The small molecule below binds the protein below.
Small molecule (SMILES): O=C(Nc1ccccn1)Nc1cccc2c1[C@H]1CCCN1C2=O

Binding-site contacts:
Ligand atom C23 contacts residue ASP86 of chain 1.A at 3.6 Å.
Ligand atom N10 contacts residue ILE10 of chain 1.A at 4.0 Å.
Ligand atom C18 contacts residue ILE10 of chain 1.A at 4.0 Å (hydrophobic).
Ligand atom C6 contacts residue GLN131 of chain 1.A at 3.8 Å.
Ligand atom C3 contacts residue VAL18 of chain 1.A at 3.9 Å (hydrophobic).
Ligand atom O17 contacts residue PHE82 of chain 1.A at 3.5 Å.
Ligand atom C15 contacts residue LEU83 of chain 1.A at 3.3 Å (hydrophobic).
Ligand atom C7 contacts residue VAL18 of chain 1.A at 3.5 Å (hydrophobic).
Ligand atom C18 contacts residue LEU83 of chain 1.A at 3.3 Å (hydrophobic).
Ligand atom C11 contacts residue ASP145 of chain 1.A at 4.0 Å.
Ligand atom C14 contacts residue PHE80 of chain 1.A at 3.6 Å (hydrophobic).
Ligand atom O13 contacts residue LYS33 of chain 1.A at 3.4 Å (salt-bridge).
Ligand atom O13 contacts residue VAL18 of chain 1.A at 3.6 Å.
Ligand atom C9 contacts residue ALA31 of chain 1.A at 3.7 Å (hydrophobic).
Ligand atom C11 contacts residue VAL18 of chain 1.A at 4.0 Å (hydrophobic).
Ligand atom O17 contacts residue LEU83 of chain 1.A at 2.8 Å (h-bond).
Ligand atom N16 contacts residue LEU134 of chain 1.A at 4.0 Å.
Ligand atom C18 contacts residue LEU134 of chain 1.A at 3.9 Å (hydrophobic).
Ligand atom N16 contacts residue ILE10 of chain 1.A at 4.0 Å.
Ligand atom N16 contacts residue PHE82 of chain 1.A at 4.0 Å.
Ligand atom C9 contacts residue LEU134 of chain 1.A at 3.6 Å (hydrophobic).
Ligand atom C19 contacts residue HIS84 of chain 1.A at 3.6 Å.
Ligand atom O17 contacts residue GLU81 of chain 1.A at 3.8 Å.
Ligand atom N10 contacts residue LEU134 of chain 1.A at 3.5 Å.
Ligand atom C15 contacts residue LEU134 of chain 1.A at 3.5 Å (hydrophobic).
Ligand atom N20 contacts residue LEU134 of chain 1.A at 3.4 Å.
Ligand atom C4 contacts residue LEU134 of chain 1.A at 3.6 Å (hydrophobic).
Ligand atom C1 contacts residue VAL18 of chain 1.A at 4.0 Å (hydrophobic).
Ligand atom C14 contacts residue VAL64 of chain 1.A at 3.9 Å (hydrophobic).
Ligand atom O13 contacts residue ASP145 of chain 1.A at 3.6 Å (salt-bridge).
Ligand atom C19 contacts residue LEU83 of chain 1.A at 3.4 Å (hydrophobic).
Ligand atom C21 contacts residue HIS84 of chain 1.A at 3.9 Å.
Ligand atom N5 contacts residue VAL18 of chain 1.A at 3.4 Å.
Ligand atom C8 contacts residue PHE80 of chain 1.A at 3.7 Å (hydrophobic).
Ligand atom C22 contacts residue ASP86 of chain 1.A at 4.0 Å.
Ligand atom O17 contacts residue LEU134 of chain 1.A at 3.4 Å.
Ligand atom N16 contacts residue LEU83 of chain 1.A at 2.5 Å (h-bond).
Ligand atom C22 contacts residue LEU134 of chain 1.A at 4.0 Å (hydrophobic).
Ligand atom C12 contacts residue GLN131 of chain 1.A at 3.6 Å.
Ligand atom C9 contacts residue GLU81 of chain 1.A at 4.0 Å.

Sequence of chain 1.A:
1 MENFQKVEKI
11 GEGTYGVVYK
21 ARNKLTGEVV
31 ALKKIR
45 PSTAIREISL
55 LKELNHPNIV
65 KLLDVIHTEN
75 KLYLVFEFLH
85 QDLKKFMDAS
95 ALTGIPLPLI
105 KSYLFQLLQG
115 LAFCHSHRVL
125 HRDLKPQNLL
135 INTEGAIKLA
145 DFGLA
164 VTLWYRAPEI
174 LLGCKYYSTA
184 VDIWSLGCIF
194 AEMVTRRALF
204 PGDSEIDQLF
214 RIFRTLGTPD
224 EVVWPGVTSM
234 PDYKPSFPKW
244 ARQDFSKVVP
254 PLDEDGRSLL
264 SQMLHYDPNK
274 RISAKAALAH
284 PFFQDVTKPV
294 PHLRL